Binding-site contacts:
Ligand atom C06 contacts residue VAL271 of chain 1.A at 3.6 Å (hydrophobic).
Ligand atom C02 contacts residue TRP291 of chain 1.A at 3.9 Å (hydrophobic).
Ligand atom C25 contacts residue HEM1 of chain 1.C at 3.0 Å.
Ligand atom C11 contacts residue HEM1 of chain 1.C at 3.2 Å.
Ligand atom C08 contacts residue VAL271 of chain 1.A at 3.8 Å (hydrophobic).
Ligand atom C28 contacts residue H4B1 of chain 1.D at 4.0 Å.
Ligand atom C10 contacts residue GLU296 of chain 1.A at 3.5 Å.
Ligand atom C06 contacts residue HEM1 of chain 1.C at 3.7 Å.
Ligand atom C10 contacts residue HEM1 of chain 1.C at 3.9 Å.
Ligand atom C06 contacts residue PHE288 of chain 1.A at 3.6 Å (hydrophobic).
Ligand atom C02 contacts residue GLU296 of chain 1.A at 3.6 Å.
Ligand atom C11 contacts residue PHE288 of chain 1.A at 3.6 Å (hydrophobic).
Ligand atom C03 contacts residue PRO269 of chain 1.A at 4.0 Å (hydrophobic).
Ligand atom N01 contacts residue GLU296 of chain 1.A at 2.7 Å (salt-bridge).
Ligand atom C07 contacts residue VAL271 of chain 1.A at 3.2 Å (hydrophobic).
Ligand atom C04 contacts residue HEM1 of chain 1.C at 3.6 Å.
Ligand atom N02 contacts residue GLU296 of chain 1.A at 2.8 Å (salt-bridge).
Ligand atom C09 contacts residue GLU296 of chain 1.A at 3.5 Å.
Ligand atom C09 contacts residue HEM1 of chain 1.C at 3.4 Å.
Ligand atom C25 contacts residue TRP382 of chain 1.A at 3.8 Å (hydrophobic).
Ligand atom N02 contacts residue TRP291 of chain 1.A at 2.8 Å (h-bond).
Ligand atom C28 contacts residue TRP382 of chain 1.A at 3.5 Å (hydrophobic).
Ligand atom C11 contacts residue GLY290 of chain 1.A at 3.9 Å.
Ligand atom N02 contacts residue HEM1 of chain 1.C at 3.6 Å.
Ligand atom N01 contacts residue HEM1 of chain 1.C at 3.8 Å.
Ligand atom C07 contacts residue HEM1 of chain 1.C at 3.9 Å.
Ligand atom N29 contacts residue HEM1 of chain 1.C at 4.0 Å.
Ligand atom C24 contacts residue HEM1 of chain 1.C at 3.8 Å.
Ligand atom N02 contacts residue PRO269 of chain 1.A at 3.7 Å.
Ligand atom C21 contacts residue HEM1 of chain 1.C at 3.6 Å.
Ligand atom N29 contacts residue TRP382 of chain 1.A at 4.0 Å.
Ligand atom N02 contacts residue TYR292 of chain 1.A at 3.7 Å.
Ligand atom C26 contacts residue HEM1 of chain 1.C at 3.3 Å.
Ligand atom C03 contacts residue HEM1 of chain 1.C at 3.3 Å.
Ligand atom N29 contacts residue H4B1 of chain 1.D at 3.2 Å (h-bond).
Ligand atom C02 contacts residue PRO269 of chain 1.A at 4.0 Å (hydrophobic).
Ligand atom C08 contacts residue HEM1 of chain 1.C at 3.9 Å.
Ligand atom C22 contacts residue VAL271 of chain 1.A at 3.5 Å (hydrophobic).
Ligand atom C05 contacts residue HEM1 of chain 1.C at 3.9 Å.
Ligand atom C02 contacts residue HEM1 of chain 1.C at 3.6 Å.

The small molecule below binds the protein below.
Small molecule (SMILES): Cc1cc(N)nc2cc(-c3ccc(CCN)cc3)ccc12

Sequence of chain 1.A:
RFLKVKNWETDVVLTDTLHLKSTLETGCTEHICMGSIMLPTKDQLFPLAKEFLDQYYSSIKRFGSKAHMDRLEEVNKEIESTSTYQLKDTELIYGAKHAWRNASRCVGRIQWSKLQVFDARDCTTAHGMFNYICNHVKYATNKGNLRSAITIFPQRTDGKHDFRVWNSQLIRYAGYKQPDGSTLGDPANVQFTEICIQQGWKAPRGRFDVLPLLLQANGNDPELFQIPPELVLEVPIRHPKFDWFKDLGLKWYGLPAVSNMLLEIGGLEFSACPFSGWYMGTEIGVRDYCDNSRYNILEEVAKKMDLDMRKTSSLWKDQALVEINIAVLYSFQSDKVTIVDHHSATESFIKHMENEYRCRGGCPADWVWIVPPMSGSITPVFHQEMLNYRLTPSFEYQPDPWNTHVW